Binding-site contacts:
Ligand atom C1 contacts residue ASN1093 of chain 1.A at 1.5 Å.
Ligand atom N2 contacts residue ASN1093 of chain 1.A at 3.0 Å (h-bond).
Ligand atom C1 contacts residue GLN914 of chain 1.B at 4.5 Å.
Ligand atom O5 contacts residue ASN1093 of chain 1.A at 2.4 Å (h-bond).
Ligand atom C4 contacts residue ASN1093 of chain 1.A at 4.3 Å.
Ligand atom C5 contacts residue ALA725 of chain 1.A at 3.9 Å (hydrophobic).
Ligand atom C6 contacts residue ALA725 of chain 1.A at 4.5 Å (hydrophobic).
Ligand atom C7 contacts residue ASN1093 of chain 1.A at 3.2 Å.
Ligand atom C8 contacts residue GLU1091 of chain 1.A at 3.4 Å.
Ligand atom C2 contacts residue ASN1093 of chain 1.A at 2.5 Å.
Ligand atom C3 contacts residue ASN1093 of chain 1.A at 3.9 Å.
Ligand atom O7 contacts residue ASN1093 of chain 1.A at 3.3 Å (h-bond).
Ligand atom C5 contacts residue ASN1093 of chain 1.A at 3.8 Å.
Ligand atom C8 contacts residue ASN1093 of chain 1.A at 3.6 Å.
Ligand atom C8 contacts residue LYS1092 of chain 1.A at 3.8 Å.

Sequence of chain 1.B:
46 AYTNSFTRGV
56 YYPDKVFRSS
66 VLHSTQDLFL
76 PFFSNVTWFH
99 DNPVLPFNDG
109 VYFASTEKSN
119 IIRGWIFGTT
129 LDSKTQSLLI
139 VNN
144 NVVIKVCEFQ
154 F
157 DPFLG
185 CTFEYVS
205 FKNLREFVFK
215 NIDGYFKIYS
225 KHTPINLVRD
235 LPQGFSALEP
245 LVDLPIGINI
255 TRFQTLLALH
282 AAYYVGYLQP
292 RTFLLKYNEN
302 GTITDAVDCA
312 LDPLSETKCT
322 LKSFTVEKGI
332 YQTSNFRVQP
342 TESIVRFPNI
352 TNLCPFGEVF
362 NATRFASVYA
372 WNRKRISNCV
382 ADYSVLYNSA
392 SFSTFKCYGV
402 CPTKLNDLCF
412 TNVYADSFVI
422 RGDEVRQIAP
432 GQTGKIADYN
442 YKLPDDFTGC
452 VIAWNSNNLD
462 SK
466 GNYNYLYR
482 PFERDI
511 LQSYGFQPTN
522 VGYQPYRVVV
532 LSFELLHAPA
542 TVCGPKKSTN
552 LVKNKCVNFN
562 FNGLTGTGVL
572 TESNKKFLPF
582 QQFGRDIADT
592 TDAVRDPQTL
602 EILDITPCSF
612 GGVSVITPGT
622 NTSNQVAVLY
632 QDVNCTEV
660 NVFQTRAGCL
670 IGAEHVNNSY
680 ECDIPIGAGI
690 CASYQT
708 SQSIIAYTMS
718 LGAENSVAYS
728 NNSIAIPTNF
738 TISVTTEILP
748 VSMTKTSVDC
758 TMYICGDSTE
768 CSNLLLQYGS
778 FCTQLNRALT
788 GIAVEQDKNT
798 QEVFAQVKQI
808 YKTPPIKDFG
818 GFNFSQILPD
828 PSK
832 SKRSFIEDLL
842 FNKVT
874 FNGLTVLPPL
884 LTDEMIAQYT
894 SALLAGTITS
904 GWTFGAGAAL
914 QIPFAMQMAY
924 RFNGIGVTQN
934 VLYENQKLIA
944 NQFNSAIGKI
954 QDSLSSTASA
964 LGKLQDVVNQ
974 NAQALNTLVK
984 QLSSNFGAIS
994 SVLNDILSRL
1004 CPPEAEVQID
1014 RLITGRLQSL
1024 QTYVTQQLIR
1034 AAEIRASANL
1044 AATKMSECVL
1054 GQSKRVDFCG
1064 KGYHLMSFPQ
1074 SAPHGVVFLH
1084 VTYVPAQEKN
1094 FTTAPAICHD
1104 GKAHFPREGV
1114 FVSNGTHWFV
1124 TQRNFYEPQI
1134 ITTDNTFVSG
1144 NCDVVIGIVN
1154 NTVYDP

Sequence of chain 1.A:
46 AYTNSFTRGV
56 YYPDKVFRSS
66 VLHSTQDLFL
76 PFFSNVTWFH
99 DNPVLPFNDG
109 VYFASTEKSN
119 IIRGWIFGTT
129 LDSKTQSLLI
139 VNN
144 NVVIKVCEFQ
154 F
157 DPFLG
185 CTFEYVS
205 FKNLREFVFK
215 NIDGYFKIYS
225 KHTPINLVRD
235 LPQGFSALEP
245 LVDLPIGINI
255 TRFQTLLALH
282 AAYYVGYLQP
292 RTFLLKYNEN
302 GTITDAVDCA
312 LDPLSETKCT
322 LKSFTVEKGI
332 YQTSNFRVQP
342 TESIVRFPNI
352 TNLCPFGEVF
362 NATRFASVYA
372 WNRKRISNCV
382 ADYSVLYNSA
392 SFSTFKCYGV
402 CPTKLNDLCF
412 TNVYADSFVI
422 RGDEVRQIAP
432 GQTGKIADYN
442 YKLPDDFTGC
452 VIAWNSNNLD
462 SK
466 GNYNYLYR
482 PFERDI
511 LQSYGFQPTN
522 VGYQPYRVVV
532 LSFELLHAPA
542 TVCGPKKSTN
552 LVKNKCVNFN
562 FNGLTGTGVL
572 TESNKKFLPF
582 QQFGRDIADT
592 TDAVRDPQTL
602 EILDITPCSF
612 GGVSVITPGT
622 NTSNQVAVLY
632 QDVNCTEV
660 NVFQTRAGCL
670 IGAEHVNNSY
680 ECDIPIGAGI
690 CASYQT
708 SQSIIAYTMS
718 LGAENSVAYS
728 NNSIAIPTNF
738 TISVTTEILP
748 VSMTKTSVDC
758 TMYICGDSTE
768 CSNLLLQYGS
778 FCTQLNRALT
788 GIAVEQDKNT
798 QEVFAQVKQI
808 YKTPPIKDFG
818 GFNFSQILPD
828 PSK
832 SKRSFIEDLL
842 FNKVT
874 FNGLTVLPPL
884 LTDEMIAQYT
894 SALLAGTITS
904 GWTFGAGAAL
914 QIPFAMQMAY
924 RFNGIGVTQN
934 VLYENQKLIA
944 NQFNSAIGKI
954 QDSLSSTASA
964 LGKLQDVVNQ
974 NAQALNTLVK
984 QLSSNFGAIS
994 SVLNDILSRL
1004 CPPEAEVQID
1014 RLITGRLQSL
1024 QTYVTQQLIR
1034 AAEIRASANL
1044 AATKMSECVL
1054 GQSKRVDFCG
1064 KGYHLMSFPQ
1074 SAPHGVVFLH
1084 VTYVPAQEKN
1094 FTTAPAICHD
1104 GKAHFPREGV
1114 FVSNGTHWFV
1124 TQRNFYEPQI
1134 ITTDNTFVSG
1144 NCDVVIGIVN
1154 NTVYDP

A small-molecule ligand and the protein it binds are described below.
Small molecule (SMILES): CC(=O)N[C@@H]1[C@@H](O)[C@H](O)[C@@H](CO)O[C@H]1O